Sequence of chain 1.E:
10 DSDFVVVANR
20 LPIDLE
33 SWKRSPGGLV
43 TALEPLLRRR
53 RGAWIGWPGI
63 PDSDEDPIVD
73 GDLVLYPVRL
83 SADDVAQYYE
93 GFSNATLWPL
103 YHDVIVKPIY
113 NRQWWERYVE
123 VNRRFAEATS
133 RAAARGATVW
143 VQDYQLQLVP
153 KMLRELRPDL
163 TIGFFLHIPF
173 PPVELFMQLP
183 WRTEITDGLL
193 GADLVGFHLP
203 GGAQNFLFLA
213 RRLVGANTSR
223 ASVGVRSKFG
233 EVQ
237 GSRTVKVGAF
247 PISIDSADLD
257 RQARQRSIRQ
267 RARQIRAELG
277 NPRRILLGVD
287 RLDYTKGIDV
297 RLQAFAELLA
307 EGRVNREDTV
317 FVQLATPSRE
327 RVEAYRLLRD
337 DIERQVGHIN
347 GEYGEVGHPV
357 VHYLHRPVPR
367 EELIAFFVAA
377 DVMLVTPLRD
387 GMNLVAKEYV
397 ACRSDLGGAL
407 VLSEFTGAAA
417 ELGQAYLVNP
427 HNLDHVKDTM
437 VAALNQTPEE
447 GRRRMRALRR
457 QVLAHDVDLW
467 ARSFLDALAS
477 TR

This small molecule binds to this protein.
Small molecule (SMILES): O=P(O)(O)OC[C@H]1O[C@](O)(CO)[C@@H](O)[C@@H]1O

Binding-site contacts:
Ligand atom C6 contacts residue GLY39 of chain 1.E at 3.5 Å.
Ligand atom C5 contacts residue ARG325 of chain 1.E at 4.2 Å.
Ligand atom P contacts residue ARG19 of chain 1.E at 3.8 Å.
Ligand atom P contacts residue ARG325 of chain 1.E at 3.6 Å.
Ligand atom C6 contacts residue PRO38 of chain 1.E at 3.6 Å (hydrophobic).
Ligand atom C2 contacts residue ASP145 of chain 1.E at 3.9 Å.
Ligand atom P contacts residue TYR91 of chain 1.E at 3.8 Å.
Ligand atom O2 contacts residue ILE170 of chain 1.E at 4.0 Å.
Ligand atom O5 contacts residue ARG325 of chain 1.E at 3.9 Å.
Ligand atom C1 contacts residue ADP1 of chain 1.U at 3.1 Å.
Ligand atom O2 contacts residue TYR146 of chain 1.E at 3.7 Å.
Ligand atom O3P contacts residue ARG325 of chain 1.E at 3.0 Å (salt-bridge).
Ligand atom C2 contacts residue ADP1 of chain 1.U at 4.0 Å.
Ligand atom O2P contacts residue ARG19 of chain 1.E at 2.8 Å (salt-bridge).
Ligand atom O1P contacts residue TYR91 of chain 1.E at 3.5 Å (h-bond).
Ligand atom C1 contacts residue GLY40 of chain 1.E at 4.1 Å.
Ligand atom O3 contacts residue GLN147 of chain 1.E at 3.3 Å (h-bond).
Ligand atom O1 contacts residue ADP1 of chain 1.U at 3.3 Å (h-bond).
Ligand atom O5 contacts residue ADP1 of chain 1.U at 3.7 Å.
Ligand atom C6 contacts residue ARG325 of chain 1.E at 3.9 Å.
Ligand atom C5 contacts residue PRO38 of chain 1.E at 4.1 Å (hydrophobic).
Ligand atom O6 contacts residue ARG325 of chain 1.E at 2.9 Å (salt-bridge).
Ligand atom C6 contacts residue ARG287 of chain 1.E at 3.9 Å.
Ligand atom O1P contacts residue PRO38 of chain 1.E at 3.3 Å.
Ligand atom O3 contacts residue ASP145 of chain 1.E at 2.7 Å (salt-bridge).
Ligand atom O4 contacts residue ARG19 of chain 1.E at 3.2 Å.
Ligand atom O5 contacts residue ARG287 of chain 1.E at 4.2 Å.
Ligand atom O4 contacts residue PRO38 of chain 1.E at 4.1 Å.
Ligand atom C1 contacts residue LEU41 of chain 1.E at 3.7 Å (hydrophobic).
Ligand atom C5 contacts residue GLY39 of chain 1.E at 3.7 Å.
Ligand atom O3 contacts residue TYR146 of chain 1.E at 3.8 Å.
Ligand atom C3 contacts residue ASP145 of chain 1.E at 3.6 Å.
Ligand atom O2 contacts residue TRP100 of chain 1.E at 3.8 Å.
Ligand atom O2 contacts residue ASP145 of chain 1.E at 3.2 Å (salt-bridge).
Ligand atom O3P contacts residue TYR91 of chain 1.E at 2.9 Å (h-bond).
Ligand atom O3 contacts residue LEU41 of chain 1.E at 3.9 Å.
Ligand atom C3 contacts residue LEU41 of chain 1.E at 4.0 Å (hydrophobic).
Ligand atom O1P contacts residue ARG19 of chain 1.E at 3.0 Å (salt-bridge).
Ligand atom O1 contacts residue HIS169 of chain 1.E at 4.0 Å.
Ligand atom O6 contacts residue ARG287 of chain 1.E at 4.2 Å.